This protein binds this small molecule.
Small molecule (SMILES): NC(=[NH2+])NCCC[C@H](N)C(=O)O

Binding-site contacts:
Ligand atom NH2 contacts residue ALA256 of chain 1.A at 3.5 Å.
Ligand atom CG contacts residue ASP305 of chain 1.A at 3.9 Å.
Ligand atom C contacts residue SER354 of chain 1.A at 3.4 Å.
Ligand atom N contacts residue MET302 of chain 1.A at 2.8 Å (h-bond).
Ligand atom OXT contacts residue ALA306 of chain 1.A at 3.7 Å.
Ligand atom NH1 contacts residue ALA407 of chain 1.A at 3.6 Å.
Ligand atom NH2 contacts residue HIS303 of chain 1.A at 3.7 Å.
Ligand atom NE contacts residue ALA407 of chain 1.A at 3.8 Å.
Ligand atom NH2 contacts residue ALA407 of chain 1.A at 3.4 Å.
Ligand atom OXT contacts residue ARG322 of chain 1.A at 3.0 Å (salt-bridge).
Ligand atom NH1 contacts residue ASP170 of chain 1.A at 2.9 Å (salt-bridge).
Ligand atom NE contacts residue ASP305 of chain 1.A at 2.9 Å (salt-bridge).
Ligand atom CB contacts residue SER354 of chain 1.A at 3.2 Å.
Ligand atom CG contacts residue MET302 of chain 1.A at 3.8 Å (hydrophobic).
Ligand atom CG contacts residue HIS303 of chain 1.A at 4.0 Å.
Ligand atom CA contacts residue MET302 of chain 1.A at 3.6 Å (hydrophobic).
Ligand atom CD contacts residue ASP305 of chain 1.A at 4.0 Å.
Ligand atom NH2 contacts residue ARG169 of chain 1.A at 4.0 Å.
Ligand atom NE contacts residue HIS303 of chain 1.A at 3.6 Å.
Ligand atom O contacts residue SER355 of chain 1.A at 3.0 Å (h-bond).
Ligand atom CB contacts residue MET302 of chain 1.A at 4.1 Å (hydrophobic).
Ligand atom O contacts residue ARG322 of chain 1.A at 3.7 Å.
Ligand atom CZ contacts residue ASP170 of chain 1.A at 3.3 Å.
Ligand atom NH1 contacts residue GLY402 of chain 1.A at 4.0 Å.
Ligand atom CD contacts residue HIS303 of chain 1.A at 4.0 Å.
Ligand atom C contacts residue SER355 of chain 1.A at 3.5 Å.
Ligand atom OXT contacts residue SER355 of chain 1.A at 2.9 Å (h-bond).
Ligand atom CG contacts residue ALA306 of chain 1.A at 3.7 Å (hydrophobic).
Ligand atom CZ contacts residue ASP305 of chain 1.A at 3.5 Å.
Ligand atom CZ contacts residue HIS303 of chain 1.A at 3.2 Å.
Ligand atom C contacts residue ARG322 of chain 1.A at 3.6 Å.
Ligand atom NH1 contacts residue HIS303 of chain 1.A at 3.0 Å (h-bond).
Ligand atom NH2 contacts residue ASP170 of chain 1.A at 3.0 Å (salt-bridge).
Ligand atom OXT contacts residue SER354 of chain 1.A at 4.0 Å.
Ligand atom CB contacts residue ALA306 of chain 1.A at 4.0 Å (hydrophobic).
Ligand atom CA contacts residue SER354 of chain 1.A at 3.9 Å.
Ligand atom CZ contacts residue ALA407 of chain 1.A at 3.4 Å (hydrophobic).
Ligand atom NH2 contacts residue ASP305 of chain 1.A at 3.0 Å (salt-bridge).
Ligand atom CD contacts residue GLY402 of chain 1.A at 3.5 Å.
Ligand atom O contacts residue SER354 of chain 1.A at 3.2 Å (h-bond).

Sequence of chain 1.A:
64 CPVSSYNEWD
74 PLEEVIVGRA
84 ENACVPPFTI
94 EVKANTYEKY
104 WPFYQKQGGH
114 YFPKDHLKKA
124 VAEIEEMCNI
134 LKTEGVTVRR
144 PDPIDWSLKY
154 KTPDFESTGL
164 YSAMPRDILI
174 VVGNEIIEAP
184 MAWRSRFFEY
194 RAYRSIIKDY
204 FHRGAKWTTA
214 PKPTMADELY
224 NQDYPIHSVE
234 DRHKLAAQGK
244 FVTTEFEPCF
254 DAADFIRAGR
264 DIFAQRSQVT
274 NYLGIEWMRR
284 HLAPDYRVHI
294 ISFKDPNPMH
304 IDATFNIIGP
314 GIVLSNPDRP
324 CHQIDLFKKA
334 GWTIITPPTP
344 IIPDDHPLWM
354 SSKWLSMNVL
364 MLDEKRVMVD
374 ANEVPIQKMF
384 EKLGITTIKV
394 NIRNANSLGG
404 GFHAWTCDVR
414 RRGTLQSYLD